Sequence of chain 1.A:
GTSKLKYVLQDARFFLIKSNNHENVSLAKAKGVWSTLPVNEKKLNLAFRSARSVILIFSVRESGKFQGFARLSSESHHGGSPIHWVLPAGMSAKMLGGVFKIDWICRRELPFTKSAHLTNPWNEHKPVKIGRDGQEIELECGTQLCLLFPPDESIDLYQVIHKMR

Binding-site contacts:
Ligand atom C08 contacts residue PRO105 of chain 1.A at 4.3 Å (hydrophobic).
Ligand atom S10 contacts residue VAL103 of chain 1.A at 4.2 Å.
Ligand atom C09 contacts residue PRO105 of chain 1.A at 3.9 Å (hydrophobic).
Ligand atom N06 contacts residue ASP150 of chain 1.A at 3.3 Å (salt-bridge).
Ligand atom N02 contacts residue LEU113 of chain 1.A at 3.9 Å.
Ligand atom C05 contacts residue THR53 of chain 1.A at 3.8 Å.
Ligand atom C09 contacts residue LEU113 of chain 1.A at 4.1 Å (hydrophobic).
Ligand atom C07 contacts residue ASP150 of chain 1.A at 3.5 Å.
Ligand atom N02 contacts residue TRP51 of chain 1.A at 3.8 Å.
Ligand atom C05 contacts residue TRP51 of chain 1.A at 4.1 Å (hydrophobic).
Ligand atom C05 contacts residue ASP150 of chain 1.A at 4.2 Å.
Ligand atom C03 contacts residue LEU104 of chain 1.A at 4.3 Å (hydrophobic).
Ligand atom C03 contacts residue LEU113 of chain 1.A at 4.1 Å (hydrophobic).
Ligand atom N06 contacts residue SER52 of chain 1.A at 4.2 Å.
Ligand atom C01 contacts residue SER52 of chain 1.A at 3.4 Å.
Ligand atom C03 contacts residue SER52 of chain 1.A at 3.9 Å.
Ligand atom C08 contacts residue MET108 of chain 1.A at 3.7 Å (hydrophobic).
Ligand atom N02 contacts residue SER52 of chain 1.A at 2.8 Å (h-bond).
Ligand atom C07 contacts residue THR53 of chain 1.A at 4.3 Å.
Ligand atom C05 contacts residue LEU113 of chain 1.A at 4.1 Å (hydrophobic).
Ligand atom C05 contacts residue LEU54 of chain 1.A at 4.5 Å (hydrophobic).
Ligand atom N06 contacts residue THR53 of chain 1.A at 3.4 Å (h-bond).
Ligand atom C04 contacts residue LEU113 of chain 1.A at 3.8 Å (hydrophobic).
Ligand atom S10 contacts residue ASN41 of chain 1.A at 3.3 Å (h-bond).
Ligand atom C07 contacts residue LEU54 of chain 1.A at 3.7 Å (hydrophobic).
Ligand atom C01 contacts residue TRP51 of chain 1.A at 3.8 Å (hydrophobic).
Ligand atom S10 contacts residue PRO105 of chain 1.A at 3.9 Å.
Ligand atom C03 contacts residue TRP51 of chain 1.A at 4.3 Å (hydrophobic).
Ligand atom C01 contacts residue TRP102 of chain 1.A at 3.1 Å (hydrophobic).
Ligand atom C09 contacts residue MET108 of chain 1.A at 3.7 Å (hydrophobic).
Ligand atom C08 contacts residue LEU54 of chain 1.A at 4.1 Å (hydrophobic).
Ligand atom S10 contacts residue ASN37 of chain 1.A at 3.9 Å.
Ligand atom C04 contacts residue SER52 of chain 1.A at 4.1 Å.
Ligand atom C05 contacts residue SER52 of chain 1.A at 3.4 Å.
Ligand atom S10 contacts residue LEU104 of chain 1.A at 3.8 Å.
Ligand atom N06 contacts residue LEU54 of chain 1.A at 3.8 Å.

This small molecule binds to this protein.
Small molecule (SMILES): CNC(=S)c1cccnc1